Binding-site contacts:
Ligand atom O4 contacts residue HIS298 of chain 33.C at 3.2 Å (h-bond).
Ligand atom C1 contacts residue ARG77 of chain 33.C at 3.3 Å.
Ligand atom O3 contacts residue GLY78 of chain 33.C at 3.4 Å.
Ligand atom O10 contacts residue THR291 of chain 33.C at 4.4 Å.
Ligand atom C10 contacts residue TYR72 of chain 33.C at 4.0 Å (hydrophobic).
Ligand atom C1 contacts residue GLY78 of chain 33.C at 4.2 Å.
Ligand atom C4 contacts residue TYR72 of chain 33.C at 3.4 Å (hydrophobic).
Ligand atom O4 contacts residue ASN80 of chain 33.C at 4.3 Å.
Ligand atom C2 contacts residue ARG77 of chain 33.C at 4.4 Å.
Ligand atom C1 contacts residue TYR72 of chain 33.C at 4.3 Å (hydrophobic).
Ligand atom C3 contacts residue GLY78 of chain 33.C at 3.9 Å.
Ligand atom O3 contacts residue VAL296 of chain 33.C at 4.4 Å.
Ligand atom C6 contacts residue ASN93 of chain 33.C at 3.7 Å.
Ligand atom C3 contacts residue ARG77 of chain 33.C at 4.2 Å.
Ligand atom C4 contacts residue ARG77 of chain 33.C at 4.4 Å.
Ligand atom O1B contacts residue TYR72 of chain 33.C at 4.4 Å.
Ligand atom O1A contacts residue GLY78 of chain 33.C at 3.8 Å.
Ligand atom C11 contacts residue ASP85 of chain 33.D at 4.0 Å.
Ligand atom C6 contacts residue TYR72 of chain 33.C at 3.9 Å (hydrophobic).
Ligand atom O1B contacts residue ARG77 of chain 33.C at 2.7 Å (salt-bridge).
Ligand atom O1A contacts residue HIS298 of chain 33.C at 4.3 Å.
Ligand atom O4 contacts residue ILE79 of chain 33.C at 3.7 Å.
Ligand atom N5 contacts residue TYR72 of chain 33.C at 3.1 Å (h-bond).
Ligand atom O10 contacts residue ASN293 of chain 33.C at 4.5 Å.
Ligand atom O4 contacts residue TYR72 of chain 33.C at 3.8 Å.
Ligand atom O1A contacts residue TYR72 of chain 33.C at 3.6 Å.
Ligand atom O4 contacts residue THR291 of chain 33.C at 3.3 Å.
Ligand atom C5 contacts residue TYR72 of chain 33.C at 3.6 Å (hydrophobic).
Ligand atom C11 contacts residue TYR72 of chain 33.C at 4.3 Å (hydrophobic).
Ligand atom C4 contacts residue GLY78 of chain 33.C at 3.2 Å.
Ligand atom O4 contacts residue GLY78 of chain 33.C at 3.1 Å.
Ligand atom O8 contacts residue ARG77 of chain 33.C at 3.6 Å (salt-bridge).
Ligand atom C2 contacts residue GLY78 of chain 33.C at 4.1 Å.
Ligand atom O4 contacts residue ARG289 of chain 33.C at 4.4 Å.
Ligand atom O6 contacts residue ASN93 of chain 33.C at 3.4 Å (h-bond).
Ligand atom O9 contacts residue ARG77 of chain 33.C at 3.8 Å.
Ligand atom O1A contacts residue ARG77 of chain 33.C at 3.0 Å (salt-bridge).
Ligand atom C4 contacts residue HIS298 of chain 33.C at 3.8 Å.
Ligand atom C3 contacts residue HIS298 of chain 33.C at 3.5 Å.
Ligand atom C3 contacts residue GLY78 of chain 33.C at 4.3 Å.

This protein binds this small molecule.
Small molecule (SMILES): CC(=O)N[C@H]1[C@H]([C@H](O)[C@H](O)CO)O[C@@](O[C@H]2[C@@H](O)[C@@H](CO)O[C@@H](O[C@H]3[C@H](O)[C@@H](O)[C@H](O)O[C@@H]3CO)[C@@H]2O)(C(=O)O)C[C@@H]1O

Sequence of chain 33.D:
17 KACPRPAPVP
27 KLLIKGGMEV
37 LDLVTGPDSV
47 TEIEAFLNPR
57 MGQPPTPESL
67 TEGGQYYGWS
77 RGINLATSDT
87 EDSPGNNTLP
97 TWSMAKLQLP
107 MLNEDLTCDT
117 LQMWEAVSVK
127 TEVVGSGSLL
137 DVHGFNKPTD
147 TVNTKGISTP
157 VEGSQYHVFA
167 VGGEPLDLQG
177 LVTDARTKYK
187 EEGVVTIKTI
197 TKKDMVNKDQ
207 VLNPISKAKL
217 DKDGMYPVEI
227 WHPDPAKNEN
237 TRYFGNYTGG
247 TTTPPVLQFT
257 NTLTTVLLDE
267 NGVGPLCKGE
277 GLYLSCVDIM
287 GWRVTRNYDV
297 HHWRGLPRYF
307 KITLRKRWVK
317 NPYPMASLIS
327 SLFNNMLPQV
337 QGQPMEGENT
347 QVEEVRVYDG

Sequence of chain 33.C:
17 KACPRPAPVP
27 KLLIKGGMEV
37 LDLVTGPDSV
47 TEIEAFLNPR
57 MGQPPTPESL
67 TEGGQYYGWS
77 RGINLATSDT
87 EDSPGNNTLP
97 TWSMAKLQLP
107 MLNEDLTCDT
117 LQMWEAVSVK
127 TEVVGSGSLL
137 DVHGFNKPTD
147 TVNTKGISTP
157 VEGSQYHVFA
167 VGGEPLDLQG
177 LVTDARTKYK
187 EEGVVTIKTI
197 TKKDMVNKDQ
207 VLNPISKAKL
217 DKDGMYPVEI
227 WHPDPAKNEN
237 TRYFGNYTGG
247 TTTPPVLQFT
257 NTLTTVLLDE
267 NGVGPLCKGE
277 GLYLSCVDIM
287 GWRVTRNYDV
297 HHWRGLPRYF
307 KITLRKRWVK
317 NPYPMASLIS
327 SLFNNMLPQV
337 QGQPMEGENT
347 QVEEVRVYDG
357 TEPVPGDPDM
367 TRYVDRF